Sequence of chain 1.A:
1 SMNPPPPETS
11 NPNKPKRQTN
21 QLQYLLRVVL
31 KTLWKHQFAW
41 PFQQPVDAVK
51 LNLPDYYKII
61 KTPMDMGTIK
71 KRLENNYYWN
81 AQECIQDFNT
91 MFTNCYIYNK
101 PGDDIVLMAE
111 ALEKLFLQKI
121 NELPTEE

Binding-site contacts:
Ligand atom CAM contacts residue ILE105 of chain 1.A at 4.0 Å (hydrophobic).
Ligand atom OAC contacts residue TRP40 of chain 1.A at 3.9 Å.
Ligand atom CAF contacts residue ILE105 of chain 1.A at 4.0 Å (hydrophobic).
Ligand atom CAF contacts residue VAL46 of chain 1.A at 3.5 Å (hydrophobic).
Ligand atom CAE contacts residue PRO41 of chain 1.A at 3.3 Å (hydrophobic).
Ligand atom OAD contacts residue CYS95 of chain 1.A at 3.6 Å.
Ligand atom OAC contacts residue LEU51 of chain 1.A at 3.6 Å.
Ligand atom CAO contacts residue ILE105 of chain 1.A at 3.9 Å (hydrophobic).
Ligand atom CAN contacts residue ASN99 of chain 1.A at 3.8 Å.
Ligand atom CAP contacts residue LEU51 of chain 1.A at 3.6 Å (hydrophobic).
Ligand atom OAJ contacts residue TYR98 of chain 1.A at 4.0 Å.
Ligand atom OAD contacts residue TYR56 of chain 1.A at 4.2 Å.
Ligand atom NAI contacts residue LEU51 of chain 1.A at 3.7 Å.
Ligand atom CAL contacts residue PRO41 of chain 1.A at 3.9 Å (hydrophobic).
Ligand atom CAE contacts residue LEU51 of chain 1.A at 4.0 Å (hydrophobic).
Ligand atom NAB contacts residue PRO41 of chain 1.A at 3.6 Å.
Ligand atom NAI contacts residue TRP40 of chain 1.A at 3.5 Å.
Ligand atom CAG contacts residue ILE105 of chain 1.A at 4.0 Å (hydrophobic).
Ligand atom SAK contacts residue LEU51 of chain 1.A at 4.0 Å.
Ligand atom OAJ contacts residue ILE105 of chain 1.A at 4.2 Å.
Ligand atom CAM contacts residue VAL46 of chain 1.A at 3.8 Å (hydrophobic).
Ligand atom NAB contacts residue LEU51 of chain 1.A at 4.1 Å.
Ligand atom CAQ contacts residue PRO41 of chain 1.A at 3.7 Å (hydrophobic).
Ligand atom OAJ contacts residue ASN99 of chain 1.A at 3.2 Å (h-bond).
Ligand atom CAA contacts residue LEU53 of chain 1.A at 3.9 Å (hydrophobic).
Ligand atom CAL contacts residue LEU51 of chain 1.A at 3.7 Å (hydrophobic).
Ligand atom CAG contacts residue PHE42 of chain 1.A at 3.9 Å (hydrophobic).
Ligand atom CAO contacts residue ASN99 of chain 1.A at 4.0 Å.
Ligand atom CAF contacts residue PRO41 of chain 1.A at 3.6 Å (hydrophobic).
Ligand atom CAP contacts residue TRP40 of chain 1.A at 3.8 Å (hydrophobic).
Ligand atom CAN contacts residue ILE105 of chain 1.A at 3.8 Å (hydrophobic).
Ligand atom OAD contacts residue ASN99 of chain 1.A at 2.8 Å (h-bond).
Ligand atom CAL contacts residue TRP40 of chain 1.A at 4.2 Å (hydrophobic).
Ligand atom OAD contacts residue ILE105 of chain 1.A at 4.2 Å.
Ligand atom CAQ contacts residue LEU51 of chain 1.A at 3.6 Å (hydrophobic).
Ligand atom CAM contacts residue PRO41 of chain 1.A at 4.0 Å (hydrophobic).
Ligand atom CAH contacts residue ILE105 of chain 1.A at 4.1 Å (hydrophobic).
Ligand atom NAB contacts residue GLN44 of chain 1.A at 3.8 Å.
Ligand atom CAG contacts residue VAL46 of chain 1.A at 3.8 Å (hydrophobic).
Ligand atom CAA contacts residue ASN99 of chain 1.A at 3.4 Å.

The protein below binds the small molecule below.
Small molecule (SMILES): COc1cc(/C=C2\SC(=O)N=C2N)ccc1O